Binding-site contacts:
Ligand atom OAG contacts residue GLN47 of chain 1.A at 3.4 Å.
Ligand atom CAC contacts residue VAL114 of chain 1.A at 3.6 Å (hydrophobic).
Ligand atom OAP contacts residue LEU208 of chain 1.A at 3.4 Å.
Ligand atom OAG contacts residue ARG88 of chain 1.A at 2.9 Å (salt-bridge).
Ligand atom OAH contacts residue LEU208 of chain 1.A at 3.4 Å.
Ligand atom CAD contacts residue ILE117 of chain 1.A at 3.3 Å (hydrophobic).
Ligand atom CAL contacts residue ILE40 of chain 1.A at 3.5 Å (hydrophobic).
Ligand atom CAZ contacts residue PHE85 of chain 1.A at 3.7 Å (hydrophobic).
Ligand atom CAI contacts residue ILE117 of chain 1.A at 3.5 Å (hydrophobic).
Ligand atom OAG contacts residue ALA99 of chain 1.A at 3.8 Å.
Ligand atom CAE contacts residue LEU98 of chain 1.A at 3.6 Å (hydrophobic).
Ligand atom CAF contacts residue LEU81 of chain 1.A at 3.1 Å (hydrophobic).
Ligand atom CAD contacts residue HIS207 of chain 1.A at 3.3 Å.
Ligand atom OAN contacts residue GLN47 of chain 1.A at 3.5 Å.
Ligand atom OAN contacts residue ALA43 of chain 1.A at 3.6 Å.
Ligand atom CAR contacts residue ILE40 of chain 1.A at 3.3 Å (hydrophobic).
Ligand atom CAV contacts residue ILE40 of chain 1.A at 3.1 Å (hydrophobic).
Ligand atom CAJ contacts residue ILE40 of chain 1.A at 2.9 Å (hydrophobic).
Ligand atom CAB contacts residue ALA43 of chain 1.A at 2.9 Å (hydrophobic).
Ligand atom CAB contacts residue ALA99 of chain 1.A at 2.8 Å (hydrophobic).
Ligand atom OAH contacts residue PHE211 of chain 1.A at 3.6 Å.
Ligand atom CAF contacts residue PHE85 of chain 1.A at 3.1 Å (hydrophobic).
Ligand atom OAH contacts residue CYS204 of chain 1.A at 2.9 Å (h-bond).
Ligand atom OAN contacts residue ALA44 of chain 1.A at 3.8 Å.
Ligand atom CAB contacts residue LEU98 of chain 1.A at 3.6 Å (hydrophobic).
Ligand atom OAO contacts residue ALA44 of chain 1.A at 3.4 Å.
Ligand atom OAG contacts residue PHE85 of chain 1.A at 3.8 Å.
Ligand atom OAH contacts residue HIS207 of chain 1.A at 3.4 Å.
Ligand atom CAQ contacts residue GLN47 of chain 1.A at 3.3 Å.
Ligand atom CAM contacts residue PHE85 of chain 1.A at 3.2 Å (hydrophobic).
Ligand atom CAE contacts residue PHE85 of chain 1.A at 3.2 Å (hydrophobic).
Ligand atom CAC contacts residue PHE211 of chain 1.A at 3.5 Å (hydrophobic).
Ligand atom CAR contacts residue PHE85 of chain 1.A at 3.7 Å (hydrophobic).
Ligand atom CAQ contacts residue ARG88 of chain 1.A at 3.8 Å.
Ligand atom CAQ contacts residue ALA99 of chain 1.A at 3.8 Å (hydrophobic).
Ligand atom CAA contacts residue ILE40 of chain 1.A at 3.7 Å (hydrophobic).
Ligand atom CAU contacts residue CYS204 of chain 1.A at 3.6 Å (hydrophobic).
Ligand atom CAB contacts residue GLN47 of chain 1.A at 3.7 Å.
Ligand atom CAA contacts residue VAL114 of chain 1.A at 3.7 Å (hydrophobic).
Ligand atom CAW contacts residue ILE40 of chain 1.A at 3.6 Å (hydrophobic).

Sequence of chain 1.A:
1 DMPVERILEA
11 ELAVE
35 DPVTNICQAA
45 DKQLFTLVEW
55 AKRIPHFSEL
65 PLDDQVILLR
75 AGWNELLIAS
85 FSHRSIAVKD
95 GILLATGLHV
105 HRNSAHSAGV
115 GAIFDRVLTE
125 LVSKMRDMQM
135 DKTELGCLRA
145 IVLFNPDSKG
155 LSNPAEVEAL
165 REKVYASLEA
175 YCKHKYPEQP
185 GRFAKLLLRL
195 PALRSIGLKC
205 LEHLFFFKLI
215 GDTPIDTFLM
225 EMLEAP

This small molecule binds to this protein.
Small molecule (SMILES): C=CC(C)(C)c1cc2cc3c(cc2oc1=O)O[C@H](C(C)(C)OC(C)=O)C3